Sequence of chain 1.F:
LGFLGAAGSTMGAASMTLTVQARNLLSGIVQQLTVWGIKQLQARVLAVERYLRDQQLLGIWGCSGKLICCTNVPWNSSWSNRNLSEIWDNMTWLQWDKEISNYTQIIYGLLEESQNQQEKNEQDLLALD

This protein binds this small molecule.
Small molecule (SMILES): CC(=O)N[C@H]1[C@H](O[C@H]2[C@H](O)[C@@H](NC(C)=O)CO[C@@H]2CO)O[C@H](CO)[C@@H](O[C@@H]2O[C@H](CO)[C@@H](O)[C@H](O)[C@@H]2O)[C@@H]1O

Sequence of chain 1.E:
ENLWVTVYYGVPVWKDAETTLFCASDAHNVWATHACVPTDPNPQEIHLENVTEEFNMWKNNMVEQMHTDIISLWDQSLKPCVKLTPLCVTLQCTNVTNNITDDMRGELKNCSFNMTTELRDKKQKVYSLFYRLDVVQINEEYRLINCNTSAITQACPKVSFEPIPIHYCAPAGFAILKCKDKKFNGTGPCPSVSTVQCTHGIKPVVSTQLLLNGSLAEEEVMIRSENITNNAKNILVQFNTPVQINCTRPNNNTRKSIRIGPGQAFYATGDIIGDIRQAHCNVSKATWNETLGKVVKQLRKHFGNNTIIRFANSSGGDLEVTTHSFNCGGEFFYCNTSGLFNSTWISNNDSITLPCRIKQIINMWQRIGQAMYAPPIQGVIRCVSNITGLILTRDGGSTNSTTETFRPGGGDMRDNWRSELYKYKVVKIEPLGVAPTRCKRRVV

Binding-site contacts:
Ligand atom C7 contacts residue ASN58 of chain 1.E at 3.4 Å.
Ligand atom C4 contacts residue ASN58 of chain 1.E at 4.0 Å.
Ligand atom C7 contacts residue GLY16 of chain 1.F at 4.0 Å.
Ligand atom O7 contacts residue ASP113 of chain 1.F at 3.5 Å (salt-bridge).
Ligand atom C7 contacts residue GLU57 of chain 1.E at 3.3 Å.
Ligand atom O5 contacts residue ASN58 of chain 1.E at 2.1 Å (h-bond).
Ligand atom C3 contacts residue ASN58 of chain 1.E at 3.6 Å.
Ligand atom C8 contacts residue GLU57 of chain 1.E at 2.5 Å.
Ligand atom C6 contacts residue ASN58 of chain 1.E at 4.4 Å.
Ligand atom C1 contacts residue GLY16 of chain 1.F at 4.3 Å.
Ligand atom C2 contacts residue ASN58 of chain 1.E at 2.3 Å.
Ligand atom O7 contacts residue GLU57 of chain 1.E at 3.2 Å (salt-bridge).
Ligand atom O7 contacts residue GLY16 of chain 1.F at 3.0 Å (h-bond).
Ligand atom O7 contacts residue ASN58 of chain 1.E at 3.5 Å (h-bond).
Ligand atom N2 contacts residue GLY16 of chain 1.F at 4.4 Å.
Ligand atom C2 contacts residue GLY16 of chain 1.F at 3.9 Å.
Ligand atom C1 contacts residue ASN58 of chain 1.E at 1.5 Å.
Ligand atom N2 contacts residue ASN58 of chain 1.E at 2.8 Å (h-bond).
Ligand atom O5 contacts residue GLY16 of chain 1.F at 4.2 Å.
Ligand atom O6 contacts residue ASN58 of chain 1.E at 4.2 Å.
Ligand atom C5 contacts residue ASN58 of chain 1.E at 3.5 Å.